Binding-site contacts:
Ligand atom CG contacts residue TYR92 of chain 1.A at 4.1 Å (hydrophobic).
Ligand atom C contacts residue TYR85 of chain 1.A at 4.0 Å (hydrophobic).
Ligand atom N contacts residue VAL46 of chain 1.A at 4.3 Å.
Ligand atom CG contacts residue TYR85 of chain 1.A at 3.9 Å (hydrophobic).
Ligand atom CA contacts residue ASP42 of chain 1.A at 3.9 Å.
Ligand atom N contacts residue TYR85 of chain 1.A at 3.0 Å (h-bond).
Ligand atom N contacts residue TYR85 of chain 1.A at 4.2 Å.
Ligand atom CG contacts residue ASN86 of chain 1.A at 3.8 Å.
Ligand atom CH3 contacts residue ILE30 of chain 1.A at 3.5 Å (hydrophobic).
Ligand atom CH contacts residue VAL35 of chain 1.A at 3.9 Å (hydrophobic).
Ligand atom CB contacts residue TYR92 of chain 1.A at 3.5 Å (hydrophobic).
Ligand atom N contacts residue ASP42 of chain 1.A at 3.0 Å (salt-bridge).
Ligand atom C contacts residue ASP42 of chain 1.A at 3.9 Å.
Ligand atom CE contacts residue ASN86 of chain 1.A at 3.9 Å.
Ligand atom N contacts residue TYR85 of chain 1.A at 3.5 Å (h-bond).
Ligand atom NZ contacts residue TYR92 of chain 1.A at 3.8 Å.
Ligand atom CB contacts residue ASP42 of chain 1.A at 3.5 Å.
Ligand atom C contacts residue TYR85 of chain 1.A at 3.7 Å (hydrophobic).
Ligand atom OH contacts residue TYR43 of chain 1.A at 4.2 Å.
Ligand atom CA contacts residue TYR85 of chain 1.A at 3.5 Å (hydrophobic).
Ligand atom CA contacts residue TYR85 of chain 1.A at 4.0 Å (hydrophobic).
Ligand atom CG contacts residue VAL40 of chain 1.A at 3.9 Å (hydrophobic).
Ligand atom CA contacts residue ASP42 of chain 1.A at 3.9 Å.
Ligand atom CH3 contacts residue PHE31 of chain 1.A at 4.0 Å (hydrophobic).
Ligand atom CD contacts residue TYR92 of chain 1.A at 3.6 Å (hydrophobic).
Ligand atom NZ contacts residue VAL35 of chain 1.A at 4.0 Å.
Ligand atom CD contacts residue ASN86 of chain 1.A at 3.7 Å.
Ligand atom CE contacts residue TYR85 of chain 1.A at 4.3 Å (hydrophobic).
Ligand atom CH3 contacts residue CYS82 of chain 1.A at 4.3 Å (hydrophobic).
Ligand atom O contacts residue TYR85 of chain 1.A at 3.6 Å (h-bond).
Ligand atom NZ contacts residue ASN86 of chain 1.A at 4.3 Å.
Ligand atom OH contacts residue ASN86 of chain 1.A at 2.9 Å (h-bond).
Ligand atom CH3 contacts residue VAL35 of chain 1.A at 4.0 Å (hydrophobic).
Ligand atom CH contacts residue ASN86 of chain 1.A at 3.8 Å.
Ligand atom CB contacts residue TYR85 of chain 1.A at 4.0 Å (hydrophobic).
Ligand atom CE contacts residue VAL35 of chain 1.A at 4.1 Å (hydrophobic).
Ligand atom OH contacts residue CYS82 of chain 1.A at 4.0 Å.
Ligand atom CH contacts residue TYR92 of chain 1.A at 4.3 Å (hydrophobic).
Ligand atom N contacts residue TYR92 of chain 1.A at 4.2 Å.
Ligand atom CA contacts residue VAL46 of chain 1.A at 4.1 Å (hydrophobic).

The small molecule below binds the protein below.
Small molecule (SMILES): CC(=O)NCCCC[C@H](NC(=O)CNC(=O)[C@H](CCCN=C(N)N)NC(=O)CN)C(=O)NCC=O

Sequence of chain 1.A:
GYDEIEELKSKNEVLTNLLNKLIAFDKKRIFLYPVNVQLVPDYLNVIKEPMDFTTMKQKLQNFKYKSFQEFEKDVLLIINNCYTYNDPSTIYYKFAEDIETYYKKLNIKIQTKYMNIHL